Sequence of chain 3.D:
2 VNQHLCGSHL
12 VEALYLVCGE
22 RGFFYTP

Sequence of chain 1.B:
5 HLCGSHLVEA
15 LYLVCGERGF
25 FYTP

Sequence of chain 1.D:
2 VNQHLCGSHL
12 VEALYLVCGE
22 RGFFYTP

A small-molecule ligand and the protein it binds are described below.
Small molecule (SMILES): NCCc1c[nH]c2ccc(O)cc12

Binding-site contacts:
Ligand atom OH contacts residue CYS11 of chain 3.C at 3.2 Å (h-bond).
Ligand atom NZ contacts residue SER12 of chain 3.C at 3.9 Å.
Ligand atom NZ contacts residue LEU13 of chain 3.C at 4.2 Å.
Ligand atom CD2 contacts residue LEU16 of chain 3.C at 4.3 Å (hydrophobic).
Ligand atom CA contacts residue LEU17 of chain 1.B at 3.8 Å (hydrophobic).
Ligand atom CZ2 contacts residue HIS10 of chain 3.D at 4.3 Å.
Ligand atom CE2 contacts residue HIS5 of chain 1.D at 3.6 Å.
Ligand atom NE1 contacts residue LEU17 of chain 1.B at 4.3 Å.
Ligand atom NZ contacts residue CYS11 of chain 3.C at 3.4 Å (h-bond).
Ligand atom CZ2 contacts residue LEU6 of chain 1.D at 4.0 Å (hydrophobic).
Ligand atom CA contacts residue HIS5 of chain 1.D at 3.8 Å.
Ligand atom OH contacts residue CYS6 of chain 3.C at 2.4 Å (h-bond).
Ligand atom CD1 contacts residue HIS5 of chain 1.D at 3.4 Å.
Ligand atom CD1 contacts residue LEU17 of chain 1.B at 3.4 Å (hydrophobic).
Ligand atom OH contacts residue SER9 of chain 3.C at 3.8 Å.
Ligand atom NZ contacts residue GLU21 of chain 1.B at 3.4 Å (salt-bridge).
Ligand atom CB contacts residue CYS11 of chain 3.C at 3.6 Å (hydrophobic).
Ligand atom CB contacts residue LEU17 of chain 1.B at 3.9 Å (hydrophobic).
Ligand atom CZ3 contacts residue LEU11 of chain 3.D at 4.2 Å (hydrophobic).
Ligand atom CD2 contacts residue HIS5 of chain 1.D at 3.6 Å.
Ligand atom CG contacts residue LEU17 of chain 1.B at 3.9 Å (hydrophobic).
Ligand atom NE1 contacts residue HIS5 of chain 1.D at 3.5 Å (h-bond).
Ligand atom CG contacts residue LEU16 of chain 3.C at 4.0 Å (hydrophobic).
Ligand atom CB contacts residue HIS5 of chain 1.D at 4.2 Å.
Ligand atom CB contacts residue LEU16 of chain 3.C at 3.8 Å (hydrophobic).
Ligand atom CE3 contacts residue HIS5 of chain 1.D at 4.3 Å.
Ligand atom CZ3 contacts residue CYS11 of chain 3.C at 3.9 Å (hydrophobic).
Ligand atom CE3 contacts residue CYS11 of chain 3.C at 3.7 Å (hydrophobic).
Ligand atom CB contacts residue LEU13 of chain 3.C at 4.3 Å (hydrophobic).
Ligand atom OH contacts residue LEU11 of chain 3.D at 4.2 Å.
Ligand atom CZ2 contacts residue HIS5 of chain 1.D at 3.9 Å.
Ligand atom NZ contacts residue LEU17 of chain 1.B at 3.8 Å.
Ligand atom CH2 contacts residue CYS6 of chain 3.C at 4.0 Å (hydrophobic).
Ligand atom CH2 contacts residue LEU11 of chain 3.D at 4.0 Å (hydrophobic).
Ligand atom CG contacts residue HIS5 of chain 1.D at 3.5 Å.
Ligand atom OH contacts residue ILE10 of chain 3.C at 4.0 Å.
Ligand atom CH2 contacts residue LEU6 of chain 1.D at 4.2 Å (hydrophobic).
Ligand atom CA contacts residue CYS11 of chain 3.C at 3.3 Å (hydrophobic).
Ligand atom CZ3 contacts residue CYS6 of chain 3.C at 3.5 Å (hydrophobic).
Ligand atom CA contacts residue GLU21 of chain 1.B at 4.0 Å.

Sequence of chain 3.C:
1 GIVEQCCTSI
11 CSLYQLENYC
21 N